Sequence of chain 18.B:
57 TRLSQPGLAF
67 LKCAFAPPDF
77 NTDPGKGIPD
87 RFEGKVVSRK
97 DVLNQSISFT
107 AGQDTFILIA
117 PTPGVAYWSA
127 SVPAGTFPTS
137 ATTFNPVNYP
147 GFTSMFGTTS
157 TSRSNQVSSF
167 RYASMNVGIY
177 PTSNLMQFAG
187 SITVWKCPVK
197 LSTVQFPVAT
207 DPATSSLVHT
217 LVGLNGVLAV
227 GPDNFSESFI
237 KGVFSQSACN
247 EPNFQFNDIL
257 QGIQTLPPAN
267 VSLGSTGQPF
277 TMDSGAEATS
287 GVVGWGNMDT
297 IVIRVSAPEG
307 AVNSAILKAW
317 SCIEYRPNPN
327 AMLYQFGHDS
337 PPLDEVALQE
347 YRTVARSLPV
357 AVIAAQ

Binding-site contacts:
Ligand atom CG2 contacts residue PHE76 of chain 18.B at 3.8 Å (hydrophobic).

This protein binds this small molecule.
Small molecule (SMILES): CC(C)[C@H](NC(=O)[C@H](CCCN=C(N)N)NC(=O)[C@@H](N)CCC(=O)O)C(=O)N[C@H](C=O)CCCCN